Sequence of chain 1.H:
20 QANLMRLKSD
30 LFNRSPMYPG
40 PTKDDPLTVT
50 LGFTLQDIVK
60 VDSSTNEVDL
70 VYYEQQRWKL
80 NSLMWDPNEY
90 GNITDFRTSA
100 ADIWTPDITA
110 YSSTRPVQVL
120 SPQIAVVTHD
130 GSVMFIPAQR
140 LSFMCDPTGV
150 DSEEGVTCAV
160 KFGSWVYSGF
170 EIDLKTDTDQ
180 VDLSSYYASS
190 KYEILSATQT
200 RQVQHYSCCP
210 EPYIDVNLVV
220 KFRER

Binding-site contacts:
Ligand atom C6 contacts residue TRP164 of chain 1.G at 3.5 Å (hydrophobic).
Ligand atom C9 contacts residue TRP164 of chain 1.G at 3.8 Å (hydrophobic).
Ligand atom N1 contacts residue TRP164 of chain 1.G at 3.8 Å.
Ligand atom C4 contacts residue TYR212 of chain 1.G at 3.8 Å (hydrophobic).
Ligand atom C4 contacts residue VAL125 of chain 1.H at 4.0 Å (hydrophobic).
Ligand atom C3 contacts residue TYR212 of chain 1.G at 3.5 Å (hydrophobic).
Ligand atom N1 contacts residue ILE135 of chain 1.H at 3.7 Å.
Ligand atom C2 contacts residue CYS207 of chain 1.G at 4.1 Å (hydrophobic).
Ligand atom C5 contacts residue VAL125 of chain 1.H at 4.0 Å (hydrophobic).
Ligand atom N2 contacts residue TRP164 of chain 1.G at 2.8 Å (h-bond).
Ligand atom C8 contacts residue TYR72 of chain 1.H at 3.5 Å (hydrophobic).
Ligand atom C3 contacts residue ILE135 of chain 1.H at 4.1 Å (hydrophobic).
Ligand atom C7 contacts residue CYS207 of chain 1.G at 3.9 Å (hydrophobic).
Ligand atom C5 contacts residue MET133 of chain 1.H at 4.3 Å (hydrophobic).
Ligand atom C1 contacts residue ILE135 of chain 1.H at 3.6 Å (hydrophobic).
Ligand atom C2 contacts residue TRP164 of chain 1.G at 3.2 Å (hydrophobic).
Ligand atom C8 contacts residue TRP164 of chain 1.G at 3.8 Å (hydrophobic).
Ligand atom C5 contacts residue ILE135 of chain 1.H at 4.2 Å (hydrophobic).
Ligand atom C1 contacts residue TRP164 of chain 1.G at 3.2 Å (hydrophobic).
Ligand atom C7 contacts residue ILE135 of chain 1.H at 3.9 Å (hydrophobic).
Ligand atom C3 contacts residue CYS207 of chain 1.G at 3.9 Å (hydrophobic).
Ligand atom C10 contacts residue TYR212 of chain 1.G at 3.3 Å (hydrophobic).
Ligand atom N1 contacts residue VAL165 of chain 1.G at 3.7 Å.
Ligand atom C5 contacts residue TRP164 of chain 1.G at 4.2 Å (hydrophobic).
Ligand atom C3 contacts residue CYS208 of chain 1.G at 3.8 Å (hydrophobic).
Ligand atom C5 contacts residue VAL165 of chain 1.G at 3.7 Å (hydrophobic).
Ligand atom C6 contacts residue CYS207 of chain 1.G at 3.7 Å (hydrophobic).
Ligand atom N2 contacts residue TYR110 of chain 1.G at 3.7 Å.
Ligand atom C7 contacts residue TYR72 of chain 1.H at 4.0 Å (hydrophobic).
Ligand atom C10 contacts residue TRP164 of chain 1.G at 3.1 Å (hydrophobic).
Ligand atom C4 contacts residue VAL165 of chain 1.G at 4.0 Å (hydrophobic).
Ligand atom C9 contacts residue TYR110 of chain 1.G at 3.5 Å (hydrophobic).
Ligand atom C10 contacts residue TYR110 of chain 1.G at 3.3 Å (hydrophobic).
Ligand atom C4 contacts residue TRP164 of chain 1.G at 4.1 Å (hydrophobic).
Ligand atom C6 contacts residue ILE135 of chain 1.H at 4.3 Å (hydrophobic).
Ligand atom C4 contacts residue MET133 of chain 1.H at 3.7 Å (hydrophobic).
Ligand atom C2 contacts residue ILE135 of chain 1.H at 3.8 Å (hydrophobic).
Ligand atom C3 contacts residue TRP164 of chain 1.G at 3.6 Å (hydrophobic).
Ligand atom C3 contacts residue MET133 of chain 1.H at 4.1 Å (hydrophobic).
Ligand atom C10 contacts residue TYR205 of chain 1.G at 3.9 Å (hydrophobic).

This small molecule binds to this protein.
Small molecule (SMILES): CN1CCC[C@H]1c1cccnc1

Sequence of chain 1.G:
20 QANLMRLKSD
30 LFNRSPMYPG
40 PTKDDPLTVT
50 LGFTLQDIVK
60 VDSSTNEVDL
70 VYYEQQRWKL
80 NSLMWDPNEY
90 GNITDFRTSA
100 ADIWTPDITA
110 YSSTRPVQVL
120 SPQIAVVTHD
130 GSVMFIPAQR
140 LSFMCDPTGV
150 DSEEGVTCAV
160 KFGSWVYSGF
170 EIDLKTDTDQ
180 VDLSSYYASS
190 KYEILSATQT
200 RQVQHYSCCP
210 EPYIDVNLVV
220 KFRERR